Binding-site contacts:
Ligand atom OAW contacts residue GLU62 of chain 1.B at 2.4 Å (salt-bridge).
Ligand atom CAD contacts residue LEU96 of chain 1.B at 3.6 Å (hydrophobic).
Ligand atom CAG contacts residue LEU100 of chain 1.B at 3.9 Å (hydrophobic).
Ligand atom CAB contacts residue GLU62 of chain 1.B at 3.3 Å.
Ligand atom CBE contacts residue TRP92 of chain 1.B at 3.7 Å (hydrophobic).
Ligand atom CAY contacts residue THR56 of chain 1.B at 3.6 Å.
Ligand atom CAZ contacts residue ASP60 of chain 1.B at 3.7 Å.
Ligand atom CAP contacts residue ALA59 of chain 1.B at 3.6 Å (hydrophobic).
Ligand atom CAP contacts residue TRP92 of chain 1.B at 3.8 Å (hydrophobic).
Ligand atom CBB contacts residue ASN241 of chain 1.B at 3.5 Å.
Ligand atom CAA contacts residue LEU55 of chain 1.B at 3.4 Å (hydrophobic).
Ligand atom CAG contacts residue MET97 of chain 1.B at 3.8 Å (hydrophobic).
Ligand atom CAM contacts residue LEU55 of chain 1.B at 3.9 Å (hydrophobic).
Ligand atom CAO contacts residue LEU234 of chain 1.B at 3.9 Å (hydrophobic).
Ligand atom CAN contacts residue LEU234 of chain 1.B at 3.8 Å (hydrophobic).
Ligand atom CAO contacts residue ALA59 of chain 1.B at 3.9 Å (hydrophobic).
Ligand atom CAZ contacts residue VAL242 of chain 1.B at 3.0 Å (hydrophobic).
Ligand atom CAT contacts residue ILE133 of chain 1.B at 3.5 Å (hydrophobic).
Ligand atom OAX contacts residue LEU234 of chain 1.B at 3.6 Å.
Ligand atom CBD contacts residue ASP60 of chain 1.B at 3.2 Å.
Ligand atom OAW contacts residue ARG103 of chain 1.B at 3.0 Å (salt-bridge).
Ligand atom CAQ contacts residue ALA59 of chain 1.B at 3.9 Å (hydrophobic).
Ligand atom CBE contacts residue ASP60 of chain 1.B at 3.4 Å.
Ligand atom CBF contacts residue TRP92 of chain 1.B at 3.6 Å (hydrophobic).
Ligand atom CAQ contacts residue LEU93 of chain 1.B at 3.7 Å (hydrophobic).
Ligand atom CAY contacts residue ASP60 of chain 1.B at 3.9 Å.
Ligand atom CAU contacts residue MET52 of chain 1.B at 3.7 Å (hydrophobic).
Ligand atom OAW contacts residue LEU96 of chain 1.B at 3.9 Å.
Ligand atom CAC contacts residue GLU62 of chain 1.B at 3.2 Å.
Ligand atom CBF contacts residue LEU63 of chain 1.B at 3.5 Å (hydrophobic).
Ligand atom NBA contacts residue ASP60 of chain 1.B at 2.7 Å (salt-bridge).
Ligand atom CAN contacts residue THR56 of chain 1.B at 3.9 Å.
Ligand atom CBC contacts residue VAL242 of chain 1.B at 3.9 Å (hydrophobic).
Ligand atom CBB contacts residue VAL242 of chain 1.B at 3.1 Å (hydrophobic).
Ligand atom CBB contacts residue ASP60 of chain 1.B at 3.1 Å.
Ligand atom CBC contacts residue ASP60 of chain 1.B at 3.3 Å.
Ligand atom CAP contacts residue LEU93 of chain 1.B at 3.9 Å (hydrophobic).
Ligand atom NBA contacts residue VAL242 of chain 1.B at 3.3 Å (h-bond).
Ligand atom CBF contacts residue PRO244 of chain 1.B at 3.5 Å (hydrophobic).
Ligand atom CBE contacts residue VAL242 of chain 1.B at 3.4 Å (hydrophobic).

This protein binds this small molecule.
Small molecule (SMILES): C[C@H]1CCN(CCOc2ccc([C@@H]3c4ccc(O)cc4CC[C@@H]3c3ccccc3)cc2)C1

Sequence of chain 1.B:
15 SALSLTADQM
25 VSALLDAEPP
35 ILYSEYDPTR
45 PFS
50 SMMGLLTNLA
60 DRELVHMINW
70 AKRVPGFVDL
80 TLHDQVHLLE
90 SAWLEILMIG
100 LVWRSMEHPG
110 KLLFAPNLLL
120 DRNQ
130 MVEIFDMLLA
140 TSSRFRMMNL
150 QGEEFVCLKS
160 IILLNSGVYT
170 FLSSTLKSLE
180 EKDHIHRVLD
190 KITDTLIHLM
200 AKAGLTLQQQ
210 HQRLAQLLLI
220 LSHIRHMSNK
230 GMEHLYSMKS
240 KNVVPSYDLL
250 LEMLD